The protein below binds the small molecule below.
Small molecule (SMILES): c1ccc2cc3ccccc3cc2c1

Sequence of chain 2.A:
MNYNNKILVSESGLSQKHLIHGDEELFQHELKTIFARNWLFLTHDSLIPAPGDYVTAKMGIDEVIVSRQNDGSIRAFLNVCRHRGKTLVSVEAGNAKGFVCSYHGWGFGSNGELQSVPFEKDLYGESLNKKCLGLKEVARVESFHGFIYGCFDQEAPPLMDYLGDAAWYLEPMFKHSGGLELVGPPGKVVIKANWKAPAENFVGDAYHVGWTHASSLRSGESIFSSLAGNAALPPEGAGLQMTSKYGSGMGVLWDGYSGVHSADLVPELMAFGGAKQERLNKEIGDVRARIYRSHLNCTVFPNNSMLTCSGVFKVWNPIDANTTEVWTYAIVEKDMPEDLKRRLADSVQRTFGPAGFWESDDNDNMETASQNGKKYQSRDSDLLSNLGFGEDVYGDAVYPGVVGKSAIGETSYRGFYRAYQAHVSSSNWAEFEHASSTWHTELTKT

Binding-site contacts:
Ligand atom C12 contacts residue HIS295 of chain 2.A at 4.0 Å.
Ligand atom C3 contacts residue ASP205 of chain 2.A at 4.2 Å.
Ligand atom C13 contacts residue LEU307 of chain 2.A at 4.0 Å (hydrophobic).
Ligand atom C5 contacts residue ASN201 of chain 2.A at 4.1 Å.
Ligand atom C8 contacts residue PHE224 of chain 2.A at 2.8 Å (hydrophobic).
Ligand atom C10 contacts residue PHE224 of chain 2.A at 4.1 Å (hydrophobic).
Ligand atom C1 contacts residue VAL209 of chain 2.A at 4.1 Å (hydrophobic).
Ligand atom C6 contacts residue ASN201 of chain 2.A at 3.2 Å.
Ligand atom C5 contacts residue ASP205 of chain 2.A at 3.3 Å.
Ligand atom C4 contacts residue ASN201 of chain 2.A at 3.2 Å.
Ligand atom C13 contacts residue VAL209 of chain 2.A at 4.2 Å (hydrophobic).
Ligand atom C7 contacts residue HIS295 of chain 2.A at 4.1 Å.
Ligand atom C10 contacts residue HIS295 of chain 2.A at 4.0 Å.
Ligand atom C4 contacts residue HIS208 of chain 2.A at 3.7 Å.
Ligand atom C11 contacts residue HIS295 of chain 2.A at 4.0 Å.
Ligand atom C6 contacts residue ASP205 of chain 2.A at 3.6 Å.
Ligand atom C9 contacts residue PHE224 of chain 2.A at 4.2 Å (hydrophobic).
Ligand atom C8 contacts residue VAL260 of chain 2.A at 4.0 Å (hydrophobic).
Ligand atom C2 contacts residue HIS208 of chain 2.A at 4.1 Å.
Ligand atom C5 contacts residue HIS208 of chain 2.A at 4.0 Å.
Ligand atom C9 contacts residue HIS295 of chain 2.A at 4.0 Å.
Ligand atom C6 contacts residue PHE202 of chain 2.A at 3.8 Å (hydrophobic).
Ligand atom C9 contacts residue LEU253 of chain 2.A at 4.1 Å (hydrophobic).
Ligand atom C8 contacts residue HIS295 of chain 2.A at 4.1 Å.
Ligand atom C6 contacts residue ASN297 of chain 2.A at 4.0 Å.
Ligand atom C6 contacts residue HIS208 of chain 2.A at 3.7 Å.
Ligand atom C3 contacts residue VAL209 of chain 2.A at 3.8 Å (hydrophobic).
Ligand atom C1 contacts residue LEU307 of chain 2.A at 4.0 Å (hydrophobic).
Ligand atom C7 contacts residue PHE224 of chain 2.A at 2.9 Å (hydrophobic).
Ligand atom C14 contacts residue ASN297 of chain 2.A at 4.2 Å.
Ligand atom C7 contacts residue LEU253 of chain 2.A at 3.8 Å (hydrophobic).
Ligand atom C10 contacts residue VAL260 of chain 2.A at 3.5 Å (hydrophobic).
Ligand atom C10 contacts residue TRP358 of chain 2.A at 4.0 Å (hydrophobic).
Ligand atom C3 contacts residue ASN297 of chain 2.A at 4.0 Å.
Ligand atom C5 contacts residue ASN297 of chain 2.A at 3.5 Å.
Ligand atom C11 contacts residue VAL209 of chain 2.A at 3.8 Å (hydrophobic).
Ligand atom C2 contacts residue LEU307 of chain 2.A at 4.1 Å (hydrophobic).
Ligand atom C12 contacts residue VAL209 of chain 2.A at 4.1 Å (hydrophobic).
Ligand atom C4 contacts residue PHE202 of chain 2.A at 4.0 Å (hydrophobic).
Ligand atom C14 contacts residue VAL209 of chain 2.A at 3.6 Å (hydrophobic).